A small-molecule ligand and the protein it binds are described below.
Small molecule (SMILES): C[C@@H]1CC[C@@]2(OC1)O[C@H]1C[C@H]3[C@@H]4CC=C5C[C@@H](OCCC(CO)CO)CC[C@]5(C)[C@H]4CC[C@]3(C)[C@H]1[C@@H]2C

Binding-site contacts:
Ligand atom O16 contacts residue LEU46 of chain 1.C at 3.8 Å.
Ligand atom C14 contacts residue PHE42 of chain 1.C at 4.3 Å (hydrophobic).
Ligand atom C13 contacts residue LEU252 of chain 1.C at 2.6 Å (hydrophobic).
Ligand atom C51 contacts residue MC31 of chain 1.IA at 3.9 Å.
Ligand atom C11 contacts residue LEU249 of chain 1.C at 3.8 Å (hydrophobic).
Ligand atom C78 contacts residue MC31 of chain 1.JA at 4.4 Å.
Ligand atom C12 contacts residue LEU249 of chain 1.C at 4.4 Å (hydrophobic).
Ligand atom C15 contacts residue MC31 of chain 1.JA at 4.2 Å.
Ligand atom C11 contacts residue ILE253 of chain 1.C at 4.2 Å (hydrophobic).
Ligand atom C20 contacts residue TYR61 of chain 1.C at 4.2 Å (hydrophobic).
Ligand atom C01 contacts residue LEU46 of chain 1.C at 4.2 Å (hydrophobic).
Ligand atom O23 contacts residue TYR61 of chain 1.C at 4.0 Å.
Ligand atom C12 contacts residue LEU252 of chain 1.C at 4.0 Å (hydrophobic).
Ligand atom C24 contacts residue MC31 of chain 1.IA at 3.5 Å.
Ligand atom C04 contacts residue LEU65 of chain 1.C at 3.9 Å (hydrophobic).
Ligand atom C22 contacts residue TYR61 of chain 1.C at 3.9 Å (hydrophobic).
Ligand atom C04 contacts residue ILE253 of chain 1.C at 4.3 Å (hydrophobic).
Ligand atom C18 contacts residue PHE62 of chain 1.C at 4.3 Å (hydrophobic).
Ligand atom C24 contacts residue TYR61 of chain 1.C at 3.6 Å (hydrophobic).
Ligand atom C13 contacts residue PHE42 of chain 1.C at 4.3 Å (hydrophobic).
Ligand atom C21 contacts residue GLN58 of chain 1.C at 3.8 Å.
Ligand atom C21 contacts residue TYR61 of chain 1.C at 3.7 Å (hydrophobic).
Ligand atom C01 contacts residue MC31 of chain 1.JA at 4.0 Å.
Ligand atom C13 contacts residue LEU46 of chain 1.C at 4.0 Å (hydrophobic).
Ligand atom C78 contacts residue LEU54 of chain 1.C at 3.9 Å (hydrophobic).
Ligand atom C18 contacts residue LEU65 of chain 1.C at 3.4 Å (hydrophobic).
Ligand atom O52 contacts residue TYR61 of chain 1.C at 4.1 Å.
Ligand atom O23 contacts residue GLN58 of chain 1.C at 4.0 Å.
Ligand atom C03 contacts residue LEU65 of chain 1.C at 4.4 Å (hydrophobic).
Ligand atom C04 contacts residue LEU46 of chain 1.C at 4.4 Å (hydrophobic).
Ligand atom C05 contacts residue ILE253 of chain 1.C at 4.2 Å (hydrophobic).
Ligand atom C51 contacts residue TYR61 of chain 1.C at 4.1 Å (hydrophobic).
Ligand atom C15 contacts residue LEU46 of chain 1.C at 4.2 Å (hydrophobic).
Ligand atom O28 contacts residue GLY57 of chain 1.C at 4.3 Å.
Ligand atom C19 contacts residue TYR61 of chain 1.C at 4.0 Å (hydrophobic).
Ligand atom C22 contacts residue MC31 of chain 1.IA at 4.2 Å.
Ligand atom C19 contacts residue LEU65 of chain 1.C at 4.3 Å (hydrophobic).
Ligand atom C25 contacts residue MC31 of chain 1.IA at 4.1 Å.
Ligand atom C19 contacts residue PHE62 of chain 1.C at 4.2 Å (hydrophobic).
Ligand atom O16 contacts residue ILE253 of chain 1.C at 3.8 Å.

Sequence of chain 1.C:
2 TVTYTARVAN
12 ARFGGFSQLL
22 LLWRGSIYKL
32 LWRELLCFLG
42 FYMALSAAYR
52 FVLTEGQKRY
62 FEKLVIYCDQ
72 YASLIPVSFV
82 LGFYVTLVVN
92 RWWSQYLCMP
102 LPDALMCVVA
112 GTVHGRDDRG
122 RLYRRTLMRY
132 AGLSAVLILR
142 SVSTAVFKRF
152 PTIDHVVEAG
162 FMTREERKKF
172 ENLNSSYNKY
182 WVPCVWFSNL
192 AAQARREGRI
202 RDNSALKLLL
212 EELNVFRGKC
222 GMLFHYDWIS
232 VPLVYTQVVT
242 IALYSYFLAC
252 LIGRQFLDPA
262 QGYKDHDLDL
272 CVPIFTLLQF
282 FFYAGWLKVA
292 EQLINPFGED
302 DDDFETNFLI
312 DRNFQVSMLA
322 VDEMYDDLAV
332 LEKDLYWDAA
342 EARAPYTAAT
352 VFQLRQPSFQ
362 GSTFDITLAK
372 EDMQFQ